A protein and the small-molecule ligand that binds it are described below.
Small molecule (SMILES): CC(C)C[C@H](N)C(=O)N[C@@H](CCC(=O)O)C(=O)N[C@@H](C)C(=O)N[C@@H](CS)C(=O)N[C@@H](C)C(=O)N[C@H](C=O)Cc1ccccc1

Sequence of chain 1.A:
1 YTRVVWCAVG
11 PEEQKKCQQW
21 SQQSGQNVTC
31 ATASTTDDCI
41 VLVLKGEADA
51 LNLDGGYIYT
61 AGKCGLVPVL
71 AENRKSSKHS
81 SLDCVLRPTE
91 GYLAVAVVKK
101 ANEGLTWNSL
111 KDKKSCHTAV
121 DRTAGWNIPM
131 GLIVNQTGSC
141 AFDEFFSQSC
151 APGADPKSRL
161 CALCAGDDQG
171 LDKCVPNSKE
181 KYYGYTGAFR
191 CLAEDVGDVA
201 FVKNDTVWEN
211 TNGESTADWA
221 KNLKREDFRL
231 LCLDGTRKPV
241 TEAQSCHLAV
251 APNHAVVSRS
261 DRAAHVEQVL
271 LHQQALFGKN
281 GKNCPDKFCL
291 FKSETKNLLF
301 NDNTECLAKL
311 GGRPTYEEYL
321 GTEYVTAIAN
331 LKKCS

Binding-site contacts:
Ligand atom CD2 contacts residue ALA329 of chain 1.A at 3.9 Å (hydrophobic).
Ligand atom O contacts residue LYS63 of chain 1.A at 3.2 Å.
Ligand atom CA contacts residue CYS64 of chain 1.A at 3.5 Å (hydrophobic).
Ligand atom C contacts residue LYS63 of chain 1.A at 4.1 Å.
Ligand atom CE2 contacts residue THR60 of chain 1.A at 3.8 Å.
Ligand atom CZ contacts residue ASP37 of chain 1.A at 3.8 Å.
Ligand atom CA contacts residue LYS63 of chain 1.A at 3.8 Å.
Ligand atom CE2 contacts residue VAL41 of chain 1.A at 4.1 Å (hydrophobic).
Ligand atom CD2 contacts residue LEU44 of chain 1.A at 4.0 Å (hydrophobic).
Ligand atom N contacts residue LYS63 of chain 1.A at 3.4 Å (salt-bridge).
Ligand atom CD2 contacts residue LYS333 of chain 1.A at 4.1 Å.
Ligand atom CA contacts residue LYS63 of chain 1.A at 4.1 Å.
Ligand atom N contacts residue LYS63 of chain 1.A at 3.7 Å.
Ligand atom N contacts residue CYS64 of chain 1.A at 3.9 Å.
Ligand atom O contacts residue LYS63 of chain 1.A at 3.4 Å (salt-bridge).
Ligand atom CZ contacts residue THR60 of chain 1.A at 3.9 Å.
Ligand atom C contacts residue LYS63 of chain 1.A at 4.4 Å.
Ligand atom CE1 contacts residue VAL41 of chain 1.A at 4.0 Å (hydrophobic).
Ligand atom CD2 contacts residue CYS64 of chain 1.A at 3.8 Å (hydrophobic).
Ligand atom CA contacts residue LYS63 of chain 1.A at 3.2 Å.
Ligand atom CZ contacts residue VAL41 of chain 1.A at 4.2 Å (hydrophobic).
Ligand atom CE2 contacts residue CYS64 of chain 1.A at 4.2 Å (hydrophobic).
Ligand atom CB contacts residue LYS63 of chain 1.A at 4.1 Å.
Ligand atom CB contacts residue ALA329 of chain 1.A at 4.4 Å (hydrophobic).
Ligand atom CD2 contacts residue VAL41 of chain 1.A at 3.8 Å (hydrophobic).
Ligand atom N contacts residue TYR59 of chain 1.A at 4.2 Å.
Ligand atom CB contacts residue LYS63 of chain 1.A at 3.8 Å.
Ligand atom CA contacts residue TYR59 of chain 1.A at 4.2 Å (hydrophobic).
Ligand atom N contacts residue LYS63 of chain 1.A at 4.2 Å.
Ligand atom CE1 contacts residue ASP37 of chain 1.A at 4.1 Å.
Ligand atom SG contacts residue CYS64 of chain 1.A at 2.1 Å (h-bond).
Ligand atom CG contacts residue VAL41 of chain 1.A at 3.5 Å (hydrophobic).
Ligand atom CE2 contacts residue ILE40 of chain 1.A at 3.9 Å (hydrophobic).
Ligand atom SG contacts residue LEU44 of chain 1.A at 4.3 Å.
Ligand atom C contacts residue LYS63 of chain 1.A at 3.0 Å.
Ligand atom O contacts residue LYS63 of chain 1.A at 4.2 Å.
Ligand atom CB contacts residue CYS64 of chain 1.A at 3.1 Å (hydrophobic).
Ligand atom CD1 contacts residue VAL41 of chain 1.A at 3.6 Å (hydrophobic).
Ligand atom C contacts residue CYS64 of chain 1.A at 4.1 Å (hydrophobic).
Ligand atom CB contacts residue VAL41 of chain 1.A at 4.0 Å (hydrophobic).